This protein binds this small molecule.
Small molecule (SMILES): C=C1/C(=C\C=C2/CCC[C@]3(C)[C@@H]([C@H](C)/C=C/[C@H](C)C(C)C)CC[C@@H]23)C[C@@H](O)C[C@@H]1O

Binding-site contacts:
Ligand atom CAL contacts residue LEU88 of chain 1.A at 4.1 Å (hydrophobic).
Ligand atom CAP contacts residue ILE283 of chain 1.A at 4.1 Å (hydrophobic).
Ligand atom CAF contacts residue ASN100 of chain 1.A at 3.4 Å.
Ligand atom O30 contacts residue LEU231 of chain 1.A at 3.5 Å.
Ligand atom CAA contacts residue THR93 of chain 1.A at 3.6 Å.
Ligand atom CAC contacts residue THR462 of chain 1.A at 4.0 Å.
Ligand atom CAE contacts residue MET461 of chain 1.A at 3.6 Å (hydrophobic).
Ligand atom CAD contacts residue MET461 of chain 1.A at 3.8 Å (hydrophobic).
Ligand atom CAN contacts residue PHE188 of chain 1.A at 3.7 Å (hydrophobic).
Ligand atom CAR contacts residue ALA195 of chain 1.A at 3.9 Å (hydrophobic).
Ligand atom CAA contacts residue PHE276 of chain 1.A at 3.6 Å (hydrophobic).
Ligand atom CAC contacts residue VAL192 of chain 1.A at 3.7 Å (hydrophobic).
Ligand atom CAE contacts residue ALA195 of chain 1.A at 3.8 Å (hydrophobic).
Ligand atom CAF contacts residue PHE89 of chain 1.A at 4.0 Å (hydrophobic).
Ligand atom CAV contacts residue PHE188 of chain 1.A at 3.8 Å (hydrophobic).
Ligand atom O30 contacts residue PHE188 of chain 1.A at 4.1 Å.
Ligand atom CAD contacts residue ILE353 of chain 1.A at 4.1 Å (hydrophobic).
Ligand atom CAH contacts residue PHE188 of chain 1.A at 4.1 Å (hydrophobic).
Ligand atom CAP contacts residue PHE188 of chain 1.A at 4.0 Å (hydrophobic).
Ligand atom CAZ contacts residue TYR228 of chain 1.A at 4.0 Å (hydrophobic).
Ligand atom O30 contacts residue ILE275 of chain 1.A at 3.0 Å (h-bond).
Ligand atom CAH contacts residue MET92 of chain 1.A at 4.0 Å (hydrophobic).
Ligand atom CAC contacts residue GLU287 of chain 1.A at 4.1 Å.
Ligand atom CBA contacts residue PHE188 of chain 1.A at 3.9 Å (hydrophobic).
Ligand atom CAA contacts residue GLU280 of chain 1.A at 3.9 Å.
Ligand atom CAO contacts residue TYR228 of chain 1.A at 4.0 Å (hydrophobic).
Ligand atom CAX contacts residue ILE353 of chain 1.A at 3.9 Å (hydrophobic).
Ligand atom OAG contacts residue TYR228 of chain 1.A at 3.9 Å.
Ligand atom CAD contacts residue VAL349 of chain 1.A at 3.8 Å (hydrophobic).
Ligand atom OAG contacts residue VAL227 of chain 1.A at 3.6 Å.
Ligand atom OAG contacts residue ALA224 of chain 1.A at 2.8 Å (h-bond).
Ligand atom CAD contacts residue THR462 of chain 1.A at 4.0 Å.
Ligand atom CAZ contacts residue ALA224 of chain 1.A at 3.5 Å (hydrophobic).
Ligand atom CAI contacts residue PHE188 of chain 1.A at 3.5 Å (hydrophobic).
Ligand atom CAS contacts residue MET92 of chain 1.A at 3.8 Å (hydrophobic).
Ligand atom CAB contacts residue THR288 of chain 1.A at 3.4 Å.
Ligand atom O30 contacts residue GLY279 of chain 1.A at 3.3 Å.
Ligand atom O30 contacts residue PHE276 of chain 1.A at 3.7 Å.
Ligand atom CAM contacts residue MET92 of chain 1.A at 4.0 Å (hydrophobic).
Ligand atom CAT contacts residue PHE188 of chain 1.A at 4.0 Å (hydrophobic).

Sequence of chain 1.A:
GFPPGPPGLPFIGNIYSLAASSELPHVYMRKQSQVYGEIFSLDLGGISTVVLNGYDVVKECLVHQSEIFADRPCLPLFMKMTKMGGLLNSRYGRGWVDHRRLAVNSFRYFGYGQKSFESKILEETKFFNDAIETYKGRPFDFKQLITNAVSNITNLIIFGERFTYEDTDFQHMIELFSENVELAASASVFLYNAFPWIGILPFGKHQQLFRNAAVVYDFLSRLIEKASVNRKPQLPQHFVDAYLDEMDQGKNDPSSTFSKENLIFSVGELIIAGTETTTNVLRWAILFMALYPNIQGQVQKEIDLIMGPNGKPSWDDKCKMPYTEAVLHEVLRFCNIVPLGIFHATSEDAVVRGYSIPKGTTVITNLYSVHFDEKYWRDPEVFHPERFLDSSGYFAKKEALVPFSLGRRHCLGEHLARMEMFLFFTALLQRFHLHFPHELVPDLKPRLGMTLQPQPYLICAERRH